Binding-site contacts:
Ligand atom CG2 contacts residue ASP374 of chain 1.A at 3.6 Å.
Ligand atom CB contacts residue PHE379 of chain 1.A at 3.9 Å (hydrophobic).
Ligand atom CG1 contacts residue SER372 of chain 1.A at 3.9 Å.
Ligand atom CG contacts residue ILE369 of chain 1.A at 3.9 Å (hydrophobic).
Ligand atom N contacts residue THR377 of chain 1.A at 3.7 Å.
Ligand atom CA contacts residue THR377 of chain 1.A at 3.5 Å.
Ligand atom O contacts residue THR377 of chain 1.A at 2.5 Å (h-bond).
Ligand atom CE1 contacts residue ILE369 of chain 1.A at 3.7 Å (hydrophobic).
Ligand atom CG1 contacts residue PHE379 of chain 1.A at 4.0 Å (hydrophobic).
Ligand atom CG contacts residue ASP238 of chain 1.A at 3.8 Å.
Ligand atom CA contacts residue PHE379 of chain 1.A at 3.6 Å (hydrophobic).
Ligand atom CG1 contacts residue CYS378 of chain 1.A at 3.9 Å (hydrophobic).
Ligand atom CE3 contacts residue PHE379 of chain 1.A at 3.8 Å (hydrophobic).
Ligand atom CZ3 contacts residue ALA239 of chain 1.A at 4.0 Å (hydrophobic).
Ligand atom C contacts residue THR377 of chain 1.A at 3.5 Å.
Ligand atom CD1 contacts residue ILE369 of chain 1.A at 3.4 Å (hydrophobic).
Ligand atom O contacts residue VAL380 of chain 1.A at 3.8 Å.
Ligand atom CB contacts residue PHE379 of chain 1.A at 4.0 Å (hydrophobic).
Ligand atom CD2 contacts residue PHE379 of chain 1.A at 3.5 Å (hydrophobic).
Ligand atom CA contacts residue CYS378 of chain 1.A at 3.8 Å (hydrophobic).
Ligand atom OH contacts residue ILE369 of chain 1.A at 3.7 Å.
Ligand atom C contacts residue THR377 of chain 1.A at 4.0 Å.
Ligand atom CZ3 contacts residue PHE379 of chain 1.A at 4.0 Å (hydrophobic).
Ligand atom C contacts residue PHE379 of chain 1.A at 3.7 Å (hydrophobic).
Ligand atom CB contacts residue ASP238 of chain 1.A at 3.8 Å.
Ligand atom N contacts residue PHE379 of chain 1.A at 4.0 Å.
Ligand atom O contacts residue PHE379 of chain 1.A at 4.0 Å.
Ligand atom N contacts residue PHE379 of chain 1.A at 2.9 Å (h-bond).
Ligand atom C contacts residue PHE379 of chain 1.A at 3.9 Å (hydrophobic).
Ligand atom OH contacts residue ACE1 of chain 1.C at 3.7 Å.
Ligand atom O contacts residue PHE379 of chain 1.A at 2.8 Å (h-bond).
Ligand atom CZ2 contacts residue ASP238 of chain 1.A at 3.9 Å.
Ligand atom CD2 contacts residue ASP238 of chain 1.A at 3.7 Å.
Ligand atom O contacts residue CYS378 of chain 1.A at 3.0 Å.
Ligand atom CZ3 contacts residue ILE369 of chain 1.A at 4.0 Å (hydrophobic).
Ligand atom CD2 contacts residue ILE369 of chain 1.A at 4.0 Å (hydrophobic).
Ligand atom CD1 contacts residue ASP238 of chain 1.A at 3.9 Å.
Ligand atom CZ contacts residue ILE369 of chain 1.A at 3.8 Å (hydrophobic).
Ligand atom CA contacts residue PHE379 of chain 1.A at 3.8 Å (hydrophobic).
Ligand atom CE2 contacts residue ASP238 of chain 1.A at 3.8 Å.

This small molecule binds to this protein.
Small molecule (SMILES): CC(=O)N[C@H](C(=O)N[C@H](C(=O)N[C@@H](Cc1ccccc1)C(=O)N[C@H](C(=O)N[C@@H](CO)C(=O)N[C@@H](CC1=c2ccccc2=NC1)C(=O)N[C@@H](CCC(=O)O)C(=O)N[C@@H](CCC(=O)O)C(=O)N[C@@H](Cc1ccc(O)cc1)C(=O)N[C@@H](CC(C)C)C(=O)N[C@@H](CC(=O)O)C(=O)N[C@@H](CC1=CN=C2CC=CC=C12)C(=O)N[C@H](C(N)=O)C(C)C)[C@@H](C)O)C(C)C)[C@@H](C)O

Sequence of chain 1.A:
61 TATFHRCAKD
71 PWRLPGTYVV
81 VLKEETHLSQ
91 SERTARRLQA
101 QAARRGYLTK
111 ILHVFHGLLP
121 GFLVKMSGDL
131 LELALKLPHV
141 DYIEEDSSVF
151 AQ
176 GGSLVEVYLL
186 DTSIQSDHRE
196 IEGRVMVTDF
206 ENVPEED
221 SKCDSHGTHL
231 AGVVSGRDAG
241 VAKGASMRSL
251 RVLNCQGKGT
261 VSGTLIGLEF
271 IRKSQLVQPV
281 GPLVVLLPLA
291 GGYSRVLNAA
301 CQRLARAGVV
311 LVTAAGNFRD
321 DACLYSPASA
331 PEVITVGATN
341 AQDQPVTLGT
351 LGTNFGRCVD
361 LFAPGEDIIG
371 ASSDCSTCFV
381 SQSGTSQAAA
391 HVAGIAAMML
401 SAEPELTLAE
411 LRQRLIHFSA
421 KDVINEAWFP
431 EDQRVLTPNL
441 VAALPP

Sequence of chain 1.C:
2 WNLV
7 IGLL